Sequence of chain 30.A:
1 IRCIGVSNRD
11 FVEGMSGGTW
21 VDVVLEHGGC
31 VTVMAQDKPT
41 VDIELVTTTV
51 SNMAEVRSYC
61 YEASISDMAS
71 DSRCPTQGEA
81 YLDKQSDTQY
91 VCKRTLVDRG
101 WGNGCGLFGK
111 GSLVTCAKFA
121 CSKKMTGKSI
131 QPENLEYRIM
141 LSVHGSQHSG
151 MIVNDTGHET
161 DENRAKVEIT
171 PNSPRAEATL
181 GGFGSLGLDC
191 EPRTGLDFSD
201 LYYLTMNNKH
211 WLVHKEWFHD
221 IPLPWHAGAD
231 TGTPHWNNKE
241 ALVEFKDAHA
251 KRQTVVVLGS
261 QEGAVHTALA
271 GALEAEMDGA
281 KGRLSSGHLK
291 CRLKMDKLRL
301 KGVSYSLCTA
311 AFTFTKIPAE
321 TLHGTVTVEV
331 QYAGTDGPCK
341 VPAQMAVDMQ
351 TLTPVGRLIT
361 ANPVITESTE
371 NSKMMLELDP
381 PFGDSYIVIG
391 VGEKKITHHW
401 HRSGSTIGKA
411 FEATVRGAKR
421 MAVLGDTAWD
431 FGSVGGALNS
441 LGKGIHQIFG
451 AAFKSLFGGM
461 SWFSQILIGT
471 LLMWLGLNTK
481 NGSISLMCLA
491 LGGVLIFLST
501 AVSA

The protein below binds the small molecule below.
Small molecule (SMILES): CC(=O)N[C@@H]1[C@@H](O)[C@H](O)[C@@H](CO)O[C@H]1O

Binding-site contacts:
Ligand atom C3 contacts residue ASN154 of chain 30.A at 3.9 Å.
Ligand atom O5 contacts residue HIS158 of chain 30.A at 3.8 Å.
Ligand atom O5 contacts residue ASN154 of chain 30.A at 2.4 Å (h-bond).
Ligand atom C1 contacts residue THR160 of chain 30.A at 3.0 Å.
Ligand atom O7 contacts residue THR160 of chain 30.A at 2.5 Å.
Ligand atom C4 contacts residue THR160 of chain 30.A at 3.6 Å.
Ligand atom C6 contacts residue HIS158 of chain 30.A at 4.0 Å.
Ligand atom C6 contacts residue THR160 of chain 30.A at 3.7 Å.
Ligand atom C2 contacts residue ASN154 of chain 30.A at 2.5 Å.
Ligand atom C7 contacts residue ASN154 of chain 30.A at 3.0 Å.
Ligand atom C8 contacts residue ILE152 of chain 30.A at 4.3 Å (hydrophobic).
Ligand atom O6 contacts residue HIS158 of chain 30.A at 3.4 Å (h-bond).
Ligand atom C8 contacts residue ASN154 of chain 30.A at 4.1 Å.
Ligand atom O7 contacts residue ASN154 of chain 30.A at 2.7 Å (h-bond).
Ligand atom O7 contacts residue ASP161 of chain 30.A at 3.7 Å.
Ligand atom O5 contacts residue THR160 of chain 30.A at 3.2 Å.
Ligand atom C5 contacts residue THR160 of chain 30.A at 3.7 Å.
Ligand atom N2 contacts residue ASN154 of chain 30.A at 3.0 Å (h-bond).
Ligand atom C4 contacts residue ASN154 of chain 30.A at 4.3 Å.
Ligand atom N2 contacts residue THR160 of chain 30.A at 3.5 Å.
Ligand atom C5 contacts residue ASN154 of chain 30.A at 3.8 Å.
Ligand atom C8 contacts residue VAL153 of chain 30.A at 4.4 Å (hydrophobic).
Ligand atom C2 contacts residue THR160 of chain 30.A at 2.7 Å.
Ligand atom C3 contacts residue THR160 of chain 30.A at 3.9 Å.
Ligand atom C7 contacts residue THR160 of chain 30.A at 3.4 Å.
Ligand atom O3 contacts residue THR160 of chain 30.A at 4.3 Å.
Ligand atom C1 contacts residue ASN154 of chain 30.A at 1.6 Å.